Binding-site contacts:
Ligand atom C6 contacts residue MET25 of chain 1.A at 3.8 Å (hydrophobic).
Ligand atom C12 contacts residue GLU156 of chain 1.A at 3.7 Å.
Ligand atom O11 contacts residue GLU159 of chain 1.A at 3.4 Å (salt-bridge).
Ligand atom N3 contacts residue ASN157 of chain 1.A at 2.8 Å (h-bond).
Ligand atom N2 contacts residue GLU261 of chain 1.A at 3.8 Å.
Ligand atom C14 contacts residue GLU159 of chain 1.A at 3.5 Å.
Ligand atom C16 contacts residue GLU229 of chain 1.A at 3.2 Å.
Ligand atom C6 contacts residue PHE263 of chain 1.A at 3.3 Å (hydrophobic).
Ligand atom C1 contacts residue MET25 of chain 1.A at 3.7 Å (hydrophobic).
Ligand atom C3 contacts residue ASP189 of chain 1.A at 3.6 Å.
Ligand atom O15 contacts residue ARG225 of chain 1.A at 3.5 Å (salt-bridge).
Ligand atom O13 contacts residue ASN157 of chain 1.A at 3.5 Å (h-bond).
Ligand atom N4 contacts residue GLU159 of chain 1.A at 3.8 Å.
Ligand atom N2 contacts residue GLU156 of chain 1.A at 3.2 Å (salt-bridge).
Ligand atom O5 contacts residue GLU156 of chain 1.A at 3.4 Å (salt-bridge).
Ligand atom C15 contacts residue GLU159 of chain 1.A at 3.3 Å.
Ligand atom C12 contacts residue GLU261 of chain 1.A at 3.4 Å.
Ligand atom N3 contacts residue GLU159 of chain 1.A at 3.0 Å (salt-bridge).
Ligand atom O7 contacts residue ASP189 of chain 1.A at 2.7 Å (salt-bridge).
Ligand atom N1 contacts residue PHE263 of chain 1.A at 2.6 Å (h-bond).
Ligand atom C7 contacts residue ASN157 of chain 1.A at 3.5 Å.
Ligand atom C15 contacts residue GLU229 of chain 1.A at 3.7 Å.
Ligand atom N4 contacts residue GLU229 of chain 1.A at 2.9 Å.
Ligand atom C11 contacts residue GLU156 of chain 1.A at 3.6 Å.
Ligand atom C10 contacts residue GLU156 of chain 1.A at 3.4 Å.
Ligand atom C13 contacts residue ASN157 of chain 1.A at 3.4 Å.
Ligand atom O5 contacts residue MET25 of chain 1.A at 3.7 Å.
Ligand atom C11 contacts residue ASP260 of chain 1.A at 3.3 Å.
Ligand atom C8 contacts residue ASN157 of chain 1.A at 3.5 Å.
Ligand atom N1 contacts residue GLU156 of chain 1.A at 3.0 Å (salt-bridge).
Ligand atom N2 contacts residue PHE263 of chain 1.A at 2.6 Å (h-bond).
Ligand atom N2 contacts residue ASP260 of chain 1.A at 3.0 Å (salt-bridge).
Ligand atom N3 contacts residue GLU261 of chain 1.A at 2.9 Å (salt-bridge).
Ligand atom C14 contacts residue ASN157 of chain 1.A at 3.4 Å.
Ligand atom O13 contacts residue GLU159 of chain 1.A at 2.6 Å (salt-bridge).
Ligand atom O14 contacts residue ARG225 of chain 1.A at 3.5 Å (salt-bridge).
Ligand atom C7 contacts residue GLU261 of chain 1.A at 3.5 Å.
Ligand atom O14 contacts residue SER226 of chain 1.A at 3.6 Å.
Ligand atom O14 contacts residue GLU229 of chain 1.A at 3.4 Å (salt-bridge).
Ligand atom C7 contacts residue ARG225 of chain 1.A at 3.5 Å.

The protein below binds the small molecule below.
Small molecule (SMILES): NC[C@H]1O[C@H](O[C@H]2[C@H](O)[C@@H](O[C@H]3O[C@H](CO)[C@@H](O)[C@H](N)[C@H]3O)[C@H](N)C[C@@H]2N)[C@H](O)[C@@H](O)[C@@H]1O

Sequence of chain 1.A:
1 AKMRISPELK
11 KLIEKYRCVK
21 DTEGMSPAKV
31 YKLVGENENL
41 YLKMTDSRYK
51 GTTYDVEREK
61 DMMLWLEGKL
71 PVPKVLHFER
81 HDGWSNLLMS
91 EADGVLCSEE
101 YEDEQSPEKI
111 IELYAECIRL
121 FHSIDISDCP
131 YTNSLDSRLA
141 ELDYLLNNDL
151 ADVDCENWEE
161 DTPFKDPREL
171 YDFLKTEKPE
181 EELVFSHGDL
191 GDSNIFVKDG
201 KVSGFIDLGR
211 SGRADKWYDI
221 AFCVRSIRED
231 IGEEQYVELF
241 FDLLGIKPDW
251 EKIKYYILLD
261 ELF